The small molecule below binds the protein below.
Small molecule (SMILES): O[C@@H]1[C@@H](O)[C@H](O)OC[C@H]1O

Sequence of chain 1.A:
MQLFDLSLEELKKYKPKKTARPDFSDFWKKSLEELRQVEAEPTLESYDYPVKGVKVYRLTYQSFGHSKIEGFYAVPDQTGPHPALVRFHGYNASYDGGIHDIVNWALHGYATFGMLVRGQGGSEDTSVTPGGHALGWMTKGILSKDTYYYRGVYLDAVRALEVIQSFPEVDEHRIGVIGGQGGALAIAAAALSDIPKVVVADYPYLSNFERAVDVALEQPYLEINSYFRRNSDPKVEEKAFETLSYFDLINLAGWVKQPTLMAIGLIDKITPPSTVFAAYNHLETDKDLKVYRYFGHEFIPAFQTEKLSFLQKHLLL

Sequence of chain 1.C:
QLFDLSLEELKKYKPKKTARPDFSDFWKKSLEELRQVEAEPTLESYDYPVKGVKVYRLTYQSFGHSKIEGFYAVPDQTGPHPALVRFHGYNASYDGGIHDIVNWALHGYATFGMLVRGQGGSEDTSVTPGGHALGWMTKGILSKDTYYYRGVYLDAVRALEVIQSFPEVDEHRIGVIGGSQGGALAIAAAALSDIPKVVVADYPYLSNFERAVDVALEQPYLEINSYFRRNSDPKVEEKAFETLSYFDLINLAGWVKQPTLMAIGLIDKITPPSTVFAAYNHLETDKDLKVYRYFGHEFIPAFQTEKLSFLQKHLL

Binding-site contacts:
Ligand atom C4 contacts residue ASP96 of chain 1.C at 3.9 Å.
Ligand atom O4 contacts residue GLY97 of chain 1.C at 3.9 Å.
Ligand atom O2 contacts residue SER233 of chain 1.A at 4.0 Å.
Ligand atom C5 contacts residue ASP96 of chain 1.C at 3.5 Å.
Ligand atom O3 contacts residue ASP234 of chain 1.A at 4.1 Å.
Ligand atom O4 contacts residue PHE72 of chain 1.C at 3.8 Å.
Ligand atom O2 contacts residue ASP234 of chain 1.A at 3.6 Å.
Ligand atom C5 contacts residue ILE99 of chain 1.C at 4.1 Å (hydrophobic).
Ligand atom C4 contacts residue PHE72 of chain 1.C at 4.0 Å (hydrophobic).
Ligand atom C2 contacts residue TYR47 of chain 1.C at 3.6 Å (hydrophobic).
Ligand atom O4 contacts residue ASP96 of chain 1.C at 3.0 Å.
Ligand atom C5 contacts residue TYR47 of chain 1.C at 3.6 Å (hydrophobic).
Ligand atom C3 contacts residue TYR47 of chain 1.C at 4.4 Å (hydrophobic).
Ligand atom C5 contacts residue PHE72 of chain 1.C at 3.9 Å (hydrophobic).
Ligand atom C1 contacts residue TYR47 of chain 1.C at 3.4 Å (hydrophobic).
Ligand atom C3 contacts residue ASP96 of chain 1.C at 3.8 Å.
Ligand atom C1 contacts residue ASP96 of chain 1.C at 4.4 Å.
Ligand atom O5 contacts residue TYR47 of chain 1.C at 2.8 Å (h-bond).
Ligand atom O3 contacts residue ASP96 of chain 1.C at 4.2 Å.
Ligand atom O1 contacts residue TYR47 of chain 1.C at 3.4 Å (h-bond).
Ligand atom C4 contacts residue TYR47 of chain 1.C at 3.9 Å (hydrophobic).